The protein below binds the small molecule below.
Small molecule (SMILES): O=c1[nH]c(=O)c2nc[nH]c2[nH]1

Sequence of chain 1.B:
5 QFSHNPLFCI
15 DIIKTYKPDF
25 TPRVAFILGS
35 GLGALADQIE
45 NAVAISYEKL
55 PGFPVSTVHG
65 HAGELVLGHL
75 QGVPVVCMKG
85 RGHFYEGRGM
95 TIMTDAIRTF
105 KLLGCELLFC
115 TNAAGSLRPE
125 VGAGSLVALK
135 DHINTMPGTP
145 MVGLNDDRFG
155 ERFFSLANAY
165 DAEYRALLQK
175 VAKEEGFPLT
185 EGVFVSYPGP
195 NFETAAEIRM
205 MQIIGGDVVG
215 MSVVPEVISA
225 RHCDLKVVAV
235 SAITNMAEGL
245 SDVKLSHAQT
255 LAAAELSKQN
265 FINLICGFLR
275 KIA

Binding-site contacts:
Ligand atom O2 contacts residue GLY214 of chain 1.B at 3.4 Å.
Ligand atom C5 contacts residue GLY119 of chain 1.B at 3.8 Å.
Ligand atom N9 contacts residue ALA117 of chain 1.B at 3.4 Å (h-bond).
Ligand atom C8 contacts residue ALA118 of chain 1.B at 3.5 Å (hydrophobic).
Ligand atom N1 contacts residue PHE196 of chain 1.B at 3.8 Å.
Ligand atom C4 contacts residue PHE196 of chain 1.B at 4.2 Å (hydrophobic).
Ligand atom C2 contacts residue GLU197 of chain 1.B at 3.2 Å.
Ligand atom N1 contacts residue GLU197 of chain 1.B at 2.8 Å (salt-bridge).
Ligand atom N7 contacts residue ASN239 of chain 1.B at 2.9 Å (h-bond).
Ligand atom N9 contacts residue ALA118 of chain 1.B at 3.6 Å.
Ligand atom C6 contacts residue PHE196 of chain 1.B at 3.8 Å (hydrophobic).
Ligand atom C2 contacts residue VAL213 of chain 1.B at 3.8 Å (hydrophobic).
Ligand atom O2 contacts residue VAL213 of chain 1.B at 3.8 Å.
Ligand atom N7 contacts residue ALA118 of chain 1.B at 3.8 Å.
Ligand atom O6 contacts residue GLU197 of chain 1.B at 3.4 Å (salt-bridge).
Ligand atom O6 contacts residue ASN239 of chain 1.B at 3.6 Å (h-bond).
Ligand atom C6 contacts residue GLU197 of chain 1.B at 3.6 Å.
Ligand atom C4 contacts residue ALA118 of chain 1.B at 4.1 Å (hydrophobic).
Ligand atom C8 contacts residue THR238 of chain 1.B at 3.1 Å.
Ligand atom C8 contacts residue ALA117 of chain 1.B at 4.2 Å (hydrophobic).
Ligand atom C8 contacts residue GLY119 of chain 1.B at 4.0 Å.
Ligand atom C8 contacts residue ASN239 of chain 1.B at 3.5 Å.
Ligand atom C2 contacts residue GLY214 of chain 1.B at 3.7 Å.
Ligand atom O2 contacts residue GLU197 of chain 1.B at 2.5 Å (salt-bridge).
Ligand atom C4 contacts residue GLY119 of chain 1.B at 4.0 Å.
Ligand atom N3 contacts residue GLY214 of chain 1.B at 3.5 Å.
Ligand atom N3 contacts residue MET215 of chain 1.B at 3.9 Å.
Ligand atom O6 contacts residue LEU249 of chain 1.B at 3.3 Å.
Ligand atom N1 contacts residue VAL213 of chain 1.B at 4.2 Å.
Ligand atom N3 contacts residue VAL213 of chain 1.B at 3.9 Å.
Ligand atom O2 contacts residue MET215 of chain 1.B at 3.5 Å.
Ligand atom C5 contacts residue PHE196 of chain 1.B at 4.0 Å (hydrophobic).
Ligand atom O6 contacts residue PHE196 of chain 1.B at 4.0 Å.
Ligand atom N9 contacts residue GLY119 of chain 1.B at 4.1 Å.
Ligand atom N7 contacts residue THR238 of chain 1.B at 3.6 Å (h-bond).
Ligand atom C8 contacts residue THR254 of chain 1.B at 3.8 Å.
Ligand atom C4 contacts residue VAL213 of chain 1.B at 4.2 Å (hydrophobic).
Ligand atom C5 contacts residue ALA118 of chain 1.B at 4.1 Å (hydrophobic).
Ligand atom C5 contacts residue ASN239 of chain 1.B at 4.1 Å.
Ligand atom N7 contacts residue GLY119 of chain 1.B at 3.8 Å.